Sequence of chain 1.B:
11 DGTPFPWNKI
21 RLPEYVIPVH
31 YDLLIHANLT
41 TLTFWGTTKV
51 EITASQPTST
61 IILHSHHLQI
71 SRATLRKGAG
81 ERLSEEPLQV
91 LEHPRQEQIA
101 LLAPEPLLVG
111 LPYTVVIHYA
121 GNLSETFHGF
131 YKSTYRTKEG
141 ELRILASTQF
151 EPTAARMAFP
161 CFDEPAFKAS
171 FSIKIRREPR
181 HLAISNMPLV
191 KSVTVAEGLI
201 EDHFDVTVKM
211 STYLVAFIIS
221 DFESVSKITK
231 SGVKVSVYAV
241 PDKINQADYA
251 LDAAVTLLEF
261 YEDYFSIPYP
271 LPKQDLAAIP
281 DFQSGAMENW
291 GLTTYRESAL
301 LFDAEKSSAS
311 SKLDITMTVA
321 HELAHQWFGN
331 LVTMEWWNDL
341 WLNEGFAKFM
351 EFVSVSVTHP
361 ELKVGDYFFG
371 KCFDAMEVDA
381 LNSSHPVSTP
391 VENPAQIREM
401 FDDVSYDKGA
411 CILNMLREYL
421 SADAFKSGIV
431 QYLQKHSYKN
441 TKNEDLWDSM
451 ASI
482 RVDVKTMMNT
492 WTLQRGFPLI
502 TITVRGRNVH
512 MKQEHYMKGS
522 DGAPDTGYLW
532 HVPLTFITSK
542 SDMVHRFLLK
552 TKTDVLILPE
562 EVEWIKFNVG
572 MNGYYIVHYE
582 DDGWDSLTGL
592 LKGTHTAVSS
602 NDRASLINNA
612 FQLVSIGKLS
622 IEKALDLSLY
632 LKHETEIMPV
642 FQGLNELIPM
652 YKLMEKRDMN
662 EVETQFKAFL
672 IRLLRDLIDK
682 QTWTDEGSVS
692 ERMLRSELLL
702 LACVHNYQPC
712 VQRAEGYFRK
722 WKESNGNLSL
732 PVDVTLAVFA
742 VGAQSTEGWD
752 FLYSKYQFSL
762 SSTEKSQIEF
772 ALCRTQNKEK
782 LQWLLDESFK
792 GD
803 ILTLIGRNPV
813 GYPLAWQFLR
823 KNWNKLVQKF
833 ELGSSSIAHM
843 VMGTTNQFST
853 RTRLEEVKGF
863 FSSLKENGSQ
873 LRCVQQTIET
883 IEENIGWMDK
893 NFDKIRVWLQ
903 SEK

Binding-site contacts:
Ligand atom N2 contacts residue ASN122 of chain 1.B at 2.8 Å (h-bond).
Ligand atom C7 contacts residue ASN122 of chain 1.B at 4.1 Å.
Ligand atom C8 contacts residue GLN69 of chain 1.B at 3.5 Å.
Ligand atom C4 contacts residue ASN122 of chain 1.B at 4.3 Å.
Ligand atom C8 contacts residue HIS67 of chain 1.B at 4.0 Å.
Ligand atom C3 contacts residue ASN122 of chain 1.B at 3.8 Å.
Ligand atom O5 contacts residue ASN122 of chain 1.B at 2.4 Å (h-bond).
Ligand atom C8 contacts residue GLY121 of chain 1.B at 4.2 Å.
Ligand atom C3 contacts residue GLN69 of chain 1.B at 4.0 Å.
Ligand atom C2 contacts residue ASN122 of chain 1.B at 2.5 Å.
Ligand atom O3 contacts residue GLN69 of chain 1.B at 3.6 Å (h-bond).
Ligand atom C1 contacts residue ASN122 of chain 1.B at 1.4 Å.
Ligand atom C5 contacts residue ASN122 of chain 1.B at 3.7 Å.
Ligand atom N2 contacts residue GLN69 of chain 1.B at 4.0 Å.
Ligand atom O7 contacts residue GLN69 of chain 1.B at 3.1 Å (h-bond).
Ligand atom C7 contacts residue GLN69 of chain 1.B at 3.3 Å.

This small molecule binds to this protein.
Small molecule (SMILES): CC(=O)N[C@H]1[C@H](O[C@H]2[C@H](O)[C@@H](NC(C)=O)CO[C@@H]2CO)O[C@H](CO)[C@@H](O[C@@H]2O[C@H](CO)[C@@H](O)[C@H](O)[C@@H]2O)[C@@H]1O